A small-molecule ligand and the protein it binds are described below.
Small molecule (SMILES): CC(=O)C(=O)O

Binding-site contacts:
Ligand atom O contacts residue MN1 of chain 1.QC at 4.1 Å.
Ligand atom C contacts residue ARG293 of chain 1.H at 4.3 Å.
Ligand atom CA contacts residue ALA292 of chain 1.H at 3.7 Å (hydrophobic).
Ligand atom OXT contacts residue GLY294 of chain 1.H at 3.9 Å.
Ligand atom CA contacts residue MN1 of chain 1.QC at 2.8 Å.
Ligand atom C contacts residue GLU271 of chain 1.H at 3.6 Å.
Ligand atom OXT contacts residue GLU271 of chain 1.H at 2.8 Å (salt-bridge).
Ligand atom O contacts residue GLY294 of chain 1.H at 2.9 Å (h-bond).
Ligand atom CA contacts residue LYS269 of chain 1.H at 3.6 Å.
Ligand atom C contacts residue THR327 of chain 1.H at 3.6 Å.
Ligand atom O3 contacts residue ALA292 of chain 1.H at 4.2 Å.
Ligand atom O3 contacts residue LYS269 of chain 1.H at 2.9 Å (salt-bridge).
Ligand atom O3 contacts residue GLU271 of chain 1.H at 3.1 Å (salt-bridge).
Ligand atom OXT contacts residue MN1 of chain 1.QC at 2.0 Å.
Ligand atom C contacts residue GLY294 of chain 1.H at 3.8 Å.
Ligand atom OXT contacts residue ASP295 of chain 1.H at 2.8 Å (salt-bridge).
Ligand atom O3 contacts residue EDO1 of chain 1.YC at 4.4 Å.
Ligand atom CB contacts residue ALA292 of chain 1.H at 4.0 Å (hydrophobic).
Ligand atom CB contacts residue MN1 of chain 1.QC at 4.3 Å.
Ligand atom C contacts residue ASP295 of chain 1.H at 3.9 Å.
Ligand atom CB contacts residue THR327 of chain 1.H at 3.4 Å.
Ligand atom O contacts residue ALA292 of chain 1.H at 3.1 Å.
Ligand atom CA contacts residue EDO1 of chain 1.YC at 4.3 Å.
Ligand atom OXT contacts residue ALA292 of chain 1.H at 3.9 Å.
Ligand atom C contacts residue EDO1 of chain 1.YC at 3.8 Å.
Ligand atom O contacts residue ASP295 of chain 1.H at 4.0 Å.
Ligand atom O contacts residue ARG293 of chain 1.H at 3.3 Å (salt-bridge).
Ligand atom CA contacts residue GLU271 of chain 1.H at 3.7 Å.
Ligand atom O3 contacts residue MN1 of chain 1.QC at 1.9 Å.
Ligand atom C contacts residue MN1 of chain 1.QC at 2.8 Å.
Ligand atom C contacts residue ALA292 of chain 1.H at 3.5 Å (hydrophobic).
Ligand atom CB contacts residue MET359 of chain 1.H at 4.1 Å (hydrophobic).
Ligand atom O contacts residue THR327 of chain 1.H at 2.6 Å (h-bond).
Ligand atom OXT contacts residue EDO1 of chain 1.YC at 3.4 Å.
Ligand atom O3 contacts residue ASP295 of chain 1.H at 3.8 Å.
Ligand atom CB contacts residue LYS269 of chain 1.H at 3.7 Å.
Ligand atom CB contacts residue MET290 of chain 1.H at 3.8 Å (hydrophobic).
Ligand atom CA contacts residue THR327 of chain 1.H at 4.0 Å.
Ligand atom O contacts residue EDO1 of chain 1.YC at 4.3 Å.
Ligand atom CB contacts residue ARG72 of chain 1.H at 4.1 Å.

Sequence of chain 1.H:
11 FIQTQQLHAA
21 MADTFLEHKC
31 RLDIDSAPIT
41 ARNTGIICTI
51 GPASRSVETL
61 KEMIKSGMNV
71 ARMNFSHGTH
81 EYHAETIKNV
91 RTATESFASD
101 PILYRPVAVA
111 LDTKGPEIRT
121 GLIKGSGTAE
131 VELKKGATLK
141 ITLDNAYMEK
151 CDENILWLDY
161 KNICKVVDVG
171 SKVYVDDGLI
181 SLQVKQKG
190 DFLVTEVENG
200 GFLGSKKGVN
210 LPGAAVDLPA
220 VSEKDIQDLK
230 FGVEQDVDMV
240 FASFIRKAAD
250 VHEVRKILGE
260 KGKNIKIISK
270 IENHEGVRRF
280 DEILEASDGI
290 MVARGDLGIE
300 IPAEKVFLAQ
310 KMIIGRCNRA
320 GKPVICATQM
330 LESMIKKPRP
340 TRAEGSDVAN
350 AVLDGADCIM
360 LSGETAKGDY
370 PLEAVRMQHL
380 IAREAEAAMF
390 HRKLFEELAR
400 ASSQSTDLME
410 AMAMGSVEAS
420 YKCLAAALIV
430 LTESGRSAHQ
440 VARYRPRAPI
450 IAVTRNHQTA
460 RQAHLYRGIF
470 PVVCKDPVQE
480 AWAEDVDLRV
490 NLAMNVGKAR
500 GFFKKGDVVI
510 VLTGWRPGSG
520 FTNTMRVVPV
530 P